This small molecule binds to this protein.
Small molecule (SMILES): CC(=O)N[C@@H]1[C@@H](O)[C@H](O)[C@@H](CO)O[C@H]1O

Binding-site contacts:
Ligand atom C6 contacts residue ARG47 of chain 1.F at 4.2 Å.
Ligand atom O6 contacts residue ARG47 of chain 1.F at 3.4 Å (salt-bridge).
Ligand atom C5 contacts residue TRP81 of chain 1.F at 3.9 Å (hydrophobic).
Ligand atom C2 contacts residue SER85 of chain 1.F at 3.8 Å.
Ligand atom C1 contacts residue TRP81 of chain 1.F at 4.4 Å (hydrophobic).
Ligand atom O5 contacts residue TRP81 of chain 1.F at 4.1 Å.
Ligand atom C8 contacts residue SER85 of chain 1.F at 3.9 Å.
Ligand atom O5 contacts residue LEU45 of chain 1.F at 4.2 Å.
Ligand atom O6 contacts residue LEU45 of chain 1.F at 3.6 Å.
Ligand atom C7 contacts residue ASN83 of chain 1.F at 3.4 Å.
Ligand atom N2 contacts residue SER85 of chain 1.F at 2.9 Å (h-bond).
Ligand atom C4 contacts residue ASN83 of chain 1.F at 4.2 Å.
Ligand atom O6 contacts residue ILE46 of chain 1.F at 3.3 Å.
Ligand atom C7 contacts residue SER85 of chain 1.F at 3.9 Å.
Ligand atom O5 contacts residue ASN83 of chain 1.F at 2.3 Å (h-bond).
Ligand atom C6 contacts residue ILE46 of chain 1.F at 3.3 Å (hydrophobic).
Ligand atom C1 contacts residue SER85 of chain 1.F at 3.8 Å.
Ligand atom C6 contacts residue TRP81 of chain 1.F at 3.8 Å (hydrophobic).
Ligand atom C6 contacts residue LEU45 of chain 1.F at 3.9 Å (hydrophobic).
Ligand atom O7 contacts residue ASN83 of chain 1.F at 3.7 Å.
Ligand atom C3 contacts residue ASN83 of chain 1.F at 3.8 Å.
Ligand atom C1 contacts residue ASN83 of chain 1.F at 1.4 Å.
Ligand atom C5 contacts residue ASN83 of chain 1.F at 3.6 Å.
Ligand atom C3 contacts residue SER85 of chain 1.F at 4.0 Å.
Ligand atom N2 contacts residue ASN83 of chain 1.F at 2.8 Å (h-bond).
Ligand atom C8 contacts residue ASN83 of chain 1.F at 4.5 Å.
Ligand atom C2 contacts residue ASN83 of chain 1.F at 2.4 Å.

Sequence of chain 1.F:
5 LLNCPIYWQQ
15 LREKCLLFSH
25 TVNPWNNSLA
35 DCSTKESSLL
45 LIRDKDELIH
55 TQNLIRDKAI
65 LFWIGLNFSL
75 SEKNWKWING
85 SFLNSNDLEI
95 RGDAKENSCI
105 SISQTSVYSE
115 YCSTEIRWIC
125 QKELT